Binding-site contacts:
Ligand atom C7 contacts residue ASN74 of chain 1.A at 4.1 Å.
Ligand atom C5 contacts residue ASN74 of chain 1.A at 3.6 Å.
Ligand atom C1 contacts residue ASN74 of chain 1.A at 1.4 Å.
Ligand atom C8 contacts residue ASN74 of chain 1.A at 4.5 Å.
Ligand atom C4 contacts residue ASN74 of chain 1.A at 4.2 Å.
Ligand atom N2 contacts residue ASN74 of chain 1.A at 2.9 Å (h-bond).
Ligand atom C2 contacts residue ASN74 of chain 1.A at 2.4 Å.
Ligand atom O5 contacts residue ASN74 of chain 1.A at 2.3 Å (h-bond).
Ligand atom C3 contacts residue ASN74 of chain 1.A at 3.8 Å.

A small-molecule ligand and the protein it binds are described below.
Small molecule (SMILES): CC(=O)N[C@@H]1[C@@H](O)[C@H](O)[C@@H](CO)O[C@H]1O

Sequence of chain 1.A:
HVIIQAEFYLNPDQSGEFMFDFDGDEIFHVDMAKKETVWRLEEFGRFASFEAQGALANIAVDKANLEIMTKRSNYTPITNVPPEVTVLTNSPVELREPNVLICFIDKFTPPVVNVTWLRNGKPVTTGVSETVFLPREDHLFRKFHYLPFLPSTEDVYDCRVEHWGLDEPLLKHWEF